This small molecule binds to this protein.
Small molecule (SMILES): CSCC[C@H](NC(=O)[C@@H](NC(=O)[C@H](C)NC(=O)[C@H](Cc1ccccc1)NC(=O)[C@H](CC(N)=O)NC(=O)[C@H](Cc1ccccc1)NC(=O)[C@@H](NC(=O)[C@H](C)NC(=O)[C@@H](N)CCCCN)C(C)C)[C@@H](C)O)C(=O)O

Sequence of chain 1.G:
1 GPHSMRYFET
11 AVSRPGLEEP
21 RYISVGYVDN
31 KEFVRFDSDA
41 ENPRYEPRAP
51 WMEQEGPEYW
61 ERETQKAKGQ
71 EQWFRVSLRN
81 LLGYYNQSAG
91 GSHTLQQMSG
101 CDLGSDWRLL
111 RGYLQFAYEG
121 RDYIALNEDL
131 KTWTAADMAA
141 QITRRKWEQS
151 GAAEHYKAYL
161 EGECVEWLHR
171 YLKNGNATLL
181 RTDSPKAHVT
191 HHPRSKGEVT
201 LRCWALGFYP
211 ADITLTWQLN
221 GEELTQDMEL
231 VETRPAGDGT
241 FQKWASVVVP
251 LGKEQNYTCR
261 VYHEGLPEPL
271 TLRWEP

Binding-site contacts:
Ligand atom CG contacts residue GLN97 of chain 1.G at 3.5 Å.
Ligand atom CE2 contacts residue SER150 of chain 1.G at 3.2 Å.
Ligand atom CE contacts residue PHE116 of chain 1.G at 3.4 Å (hydrophobic).
Ligand atom O contacts residue HIS155 of chain 1.G at 2.8 Å (h-bond).
Ligand atom CG1 contacts residue GLU9 of chain 1.G at 3.5 Å.
Ligand atom CE contacts residue GLU63 of chain 1.G at 3.4 Å.
Ligand atom OD1 contacts residue GLN70 of chain 1.G at 3.3 Å (h-bond).
Ligand atom O contacts residue TRP147 of chain 1.G at 3.3 Å (h-bond).
Ligand atom N contacts residue GLN70 of chain 1.G at 2.8 Å (h-bond).
Ligand atom O contacts residue TRP73 of chain 1.G at 3.2 Å.
Ligand atom OXT contacts residue ASN80 of chain 1.G at 3.4 Å (h-bond).
Ligand atom NZ contacts residue GLU163 of chain 1.G at 2.5 Å (salt-bridge).
Ligand atom N contacts residue GLU63 of chain 1.G at 3.1 Å (salt-bridge).
Ligand atom C contacts residue TYR84 of chain 1.G at 3.1 Å (hydrophobic).
Ligand atom OXT contacts residue TYR84 of chain 1.G at 3.1 Å (h-bond).
Ligand atom O contacts residue TYR159 of chain 1.G at 2.8 Å (h-bond).
Ligand atom O contacts residue TYR84 of chain 1.G at 2.5 Å (h-bond).
Ligand atom O contacts residue LYS66 of chain 1.G at 2.9 Å.
Ligand atom CD contacts residue ARG62 of chain 1.G at 3.2 Å.
Ligand atom ND2 contacts residue GLN97 of chain 1.G at 2.8 Å (h-bond).
Ligand atom CB contacts residue TRP73 of chain 1.G at 3.4 Å (hydrophobic).
Ligand atom CB contacts residue GLN70 of chain 1.G at 3.4 Å.
Ligand atom N contacts residue SER77 of chain 1.G at 3.3 Å (h-bond).
Ligand atom CE contacts residue GLU163 of chain 1.G at 2.9 Å.
Ligand atom N contacts residue TYR171 of chain 1.G at 2.5 Å (h-bond).
Ligand atom O contacts residue THR143 of chain 1.G at 2.8 Å (h-bond).
Ligand atom CD contacts residue TRP167 of chain 1.G at 3.4 Å (hydrophobic).
Ligand atom C contacts residue TRP73 of chain 1.G at 3.5 Å (hydrophobic).
Ligand atom N contacts residue TYR156 of chain 1.G at 3.2 Å (h-bond).
Ligand atom CG contacts residue GLN70 of chain 1.G at 3.4 Å.
Ligand atom CE contacts residue LYS66 of chain 1.G at 3.2 Å.
Ligand atom CD1 contacts residue HIS155 of chain 1.G at 3.4 Å.
Ligand atom NZ contacts residue LYS66 of chain 1.G at 3.4 Å (salt-bridge).
Ligand atom N contacts residue TYR7 of chain 1.G at 3.1 Å (h-bond).
Ligand atom CA contacts residue GLU63 of chain 1.G at 3.5 Å.
Ligand atom O contacts residue TYR7 of chain 1.G at 3.5 Å.
Ligand atom OD1 contacts residue GLN97 of chain 1.G at 2.6 Å (h-bond).
Ligand atom O contacts residue TRP147 of chain 1.G at 3.0 Å (h-bond).
Ligand atom O contacts residue TRP73 of chain 1.G at 2.9 Å (h-bond).
Ligand atom CD contacts residue GLU163 of chain 1.G at 3.1 Å.